Binding-site contacts:
Ligand atom C4 contacts residue CYS226 of chain 1.B at 4.2 Å (hydrophobic).
Ligand atom C3 contacts residue CYS223 of chain 1.B at 4.2 Å (hydrophobic).
Ligand atom C3 contacts residue CYS226 of chain 1.B at 3.7 Å (hydrophobic).
Ligand atom C4 contacts residue PHE4 of chain 1.C at 2.5 Å (hydrophobic).
Ligand atom C2 contacts residue PHE4 of chain 1.C at 1.5 Å (hydrophobic).
Ligand atom C4 contacts residue PRO6 of chain 1.C at 3.9 Å (hydrophobic).
Ligand atom O1 contacts residue PRO6 of chain 1.C at 1.4 Å.
Ligand atom C5 contacts residue PHE4 of chain 1.C at 3.5 Å (hydrophobic).
Ligand atom C5 contacts residue PRO6 of chain 1.C at 3.6 Å (hydrophobic).
Ligand atom C4 contacts residue FTR5 of chain 1.C at 4.2 Å.
Ligand atom O1 contacts residue FTR5 of chain 1.C at 4.0 Å.
Ligand atom C5 contacts residue CYS226 of chain 1.B at 3.6 Å (hydrophobic).
Ligand atom C3 contacts residue PRO6 of chain 1.C at 2.5 Å (hydrophobic).

The small molecule below binds the protein below.
Small molecule (SMILES): OC/C=C/CO

Sequence of chain 1.C:
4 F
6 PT

Sequence of chain 1.B:
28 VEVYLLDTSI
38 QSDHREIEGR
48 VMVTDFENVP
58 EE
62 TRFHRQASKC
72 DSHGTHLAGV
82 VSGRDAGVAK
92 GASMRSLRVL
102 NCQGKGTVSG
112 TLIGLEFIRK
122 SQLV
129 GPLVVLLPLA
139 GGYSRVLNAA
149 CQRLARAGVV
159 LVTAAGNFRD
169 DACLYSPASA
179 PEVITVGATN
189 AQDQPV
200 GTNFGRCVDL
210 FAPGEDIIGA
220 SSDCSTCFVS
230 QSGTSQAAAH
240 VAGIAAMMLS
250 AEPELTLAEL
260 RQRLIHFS